Binding-site contacts:
Ligand atom OAD contacts residue MG1 of chain 1.F at 2.7 Å.
Ligand atom OAF contacts residue MG1 of chain 1.F at 3.7 Å.
Ligand atom CAX contacts residue GLN152 of chain 1.A at 3.7 Å.
Ligand atom PBA contacts residue MG1 of chain 1.F at 3.8 Å.
Ligand atom PAZ contacts residue LYS221 of chain 1.A at 3.5 Å.
Ligand atom CAK contacts residue ARG73 of chain 1.A at 3.6 Å.
Ligand atom NAY contacts residue GLN152 of chain 1.A at 3.6 Å (h-bond).
Ligand atom OAH contacts residue ASP114 of chain 1.A at 3.4 Å.
Ligand atom OAG contacts residue LYS221 of chain 1.A at 3.6 Å (salt-bridge).
Ligand atom OAI contacts residue ASP186 of chain 1.A at 3.5 Å (salt-bridge).
Ligand atom OAH contacts residue GLN152 of chain 1.A at 3.8 Å.
Ligand atom CAM contacts residue TYR116 of chain 1.A at 3.2 Å (hydrophobic).
Ligand atom OAC contacts residue GLY113 of chain 1.A at 3.5 Å.
Ligand atom OAP contacts residue GLN152 of chain 1.A at 3.5 Å (h-bond).
Ligand atom OAD contacts residue ASP114 of chain 1.A at 3.2 Å (salt-bridge).
Ligand atom OAD contacts residue VAL112 of chain 1.A at 3.2 Å (h-bond).
Ligand atom OAQ contacts residue ASP111 of chain 1.A at 3.7 Å.
Ligand atom PAZ contacts residue MG1 of chain 1.F at 3.5 Å.
Ligand atom OAB contacts residue GLN152 of chain 1.A at 3.4 Å (h-bond).
Ligand atom OAR contacts residue ARG73 of chain 1.A at 3.7 Å.
Ligand atom OAD contacts residue ASP186 of chain 1.A at 3.4 Å (salt-bridge).
Ligand atom CAU contacts residue ARG73 of chain 1.A at 3.5 Å.
Ligand atom OAE contacts residue LYS66 of chain 1.A at 3.7 Å.
Ligand atom PBB contacts residue ARG73 of chain 1.A at 3.7 Å.
Ligand atom PBA contacts residue ALA115 of chain 1.A at 3.6 Å.
Ligand atom OAQ contacts residue MG1 of chain 1.F at 2.6 Å.
Ligand atom PBB contacts residue LYS221 of chain 1.A at 3.7 Å.
Ligand atom CAL contacts residue ASP186 of chain 1.A at 3.3 Å.
Ligand atom OAE contacts residue LYS221 of chain 1.A at 3.6 Å (salt-bridge).
Ligand atom PBB contacts residue MG1 of chain 1.F at 3.3 Å.
Ligand atom OAE contacts residue ARG73 of chain 1.A at 3.1 Å (salt-bridge).
Ligand atom OAD contacts residue ALA115 of chain 1.A at 2.9 Å (h-bond).
Ligand atom OAC contacts residue ASP114 of chain 1.A at 2.7 Å (salt-bridge).
Ligand atom OAQ contacts residue LYS221 of chain 1.A at 3.0 Å (salt-bridge).
Ligand atom OAH contacts residue ALA115 of chain 1.A at 3.6 Å.
Ligand atom FAJ contacts residue ARG73 of chain 1.A at 3.2 Å.
Ligand atom CAV contacts residue GLN152 of chain 1.A at 3.5 Å.
Ligand atom OAC contacts residue MG1 of chain 1.F at 3.8 Å.
Ligand atom OAF contacts residue LYS221 of chain 1.A at 3.1 Å (salt-bridge).
Ligand atom OAI contacts residue MG1 of chain 1.F at 3.1 Å.

This small molecule binds to this protein.
Small molecule (SMILES): Nc1nc(=O)n([C@@H]2CS[C@H](COP(=O)(O)OP(=O)(O)OP(=O)(O)O)O2)cc1F

Sequence of chain 1.A:
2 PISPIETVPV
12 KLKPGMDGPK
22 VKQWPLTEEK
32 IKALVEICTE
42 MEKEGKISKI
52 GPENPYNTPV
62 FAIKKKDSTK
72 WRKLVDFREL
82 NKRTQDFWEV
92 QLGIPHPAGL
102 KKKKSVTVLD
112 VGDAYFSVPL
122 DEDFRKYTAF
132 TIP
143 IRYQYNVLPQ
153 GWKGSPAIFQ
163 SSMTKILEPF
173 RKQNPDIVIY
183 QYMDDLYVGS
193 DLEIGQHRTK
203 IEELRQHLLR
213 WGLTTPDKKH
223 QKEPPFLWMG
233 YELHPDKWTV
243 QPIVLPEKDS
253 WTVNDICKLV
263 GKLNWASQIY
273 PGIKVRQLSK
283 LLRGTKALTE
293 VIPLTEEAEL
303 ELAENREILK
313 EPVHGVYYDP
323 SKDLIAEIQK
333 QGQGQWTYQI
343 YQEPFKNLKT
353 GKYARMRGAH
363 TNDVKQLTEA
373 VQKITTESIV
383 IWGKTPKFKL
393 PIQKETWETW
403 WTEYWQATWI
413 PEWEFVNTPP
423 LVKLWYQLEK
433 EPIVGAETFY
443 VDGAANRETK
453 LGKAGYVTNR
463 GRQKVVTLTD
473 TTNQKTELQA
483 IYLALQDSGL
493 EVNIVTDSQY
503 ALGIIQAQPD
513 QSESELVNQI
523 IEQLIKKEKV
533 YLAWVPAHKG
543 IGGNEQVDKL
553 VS